The protein below binds the small molecule below.
Small molecule (SMILES): CCn1cc(-c2cccc(C(F)(F)F)c2)c2sc(/C(N)=N/C3CCS(=O)(=O)CC3)cc2c1=O

Sequence of chain 1.A:
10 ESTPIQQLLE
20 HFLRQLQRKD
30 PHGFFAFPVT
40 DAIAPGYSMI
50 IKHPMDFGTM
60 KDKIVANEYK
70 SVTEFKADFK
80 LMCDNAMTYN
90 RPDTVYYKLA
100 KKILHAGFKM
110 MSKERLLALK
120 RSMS

Binding-site contacts:
Ligand atom C29 contacts residue TYR95 of chain 1.A at 3.8 Å (hydrophobic).
Ligand atom F24 contacts residue TYR95 of chain 1.A at 3.8 Å.
Ligand atom C28 contacts residue ASN89 of chain 1.A at 3.9 Å.
Ligand atom C28 contacts residue TYR95 of chain 1.A at 3.7 Å (hydrophobic).
Ligand atom C05 contacts residue VAL38 of chain 1.A at 3.5 Å (hydrophobic).
Ligand atom C34 contacts residue ASN89 of chain 1.A at 3.9 Å.
Ligand atom C22 contacts residue TYR95 of chain 1.A at 3.9 Å (hydrophobic).
Ligand atom C39 contacts residue ASN89 of chain 1.A at 3.5 Å.
Ligand atom C29 contacts residue TYR88 of chain 1.A at 3.8 Å (hydrophobic).
Ligand atom S27 contacts residue TYR95 of chain 1.A at 3.5 Å (h-bond).
Ligand atom C41 contacts residue ASN89 of chain 1.A at 3.6 Å.
Ligand atom C01 contacts residue PHE33 of chain 1.A at 3.7 Å (hydrophobic).
Ligand atom C53 contacts residue ASN89 of chain 1.A at 3.5 Å.
Ligand atom N35 contacts residue ILE42 of chain 1.A at 3.2 Å (h-bond).
Ligand atom S47 contacts residue ARG90 of chain 1.A at 4.0 Å.
Ligand atom N08 contacts residue VAL38 of chain 1.A at 3.6 Å.
Ligand atom C05 contacts residue PHE33 of chain 1.A at 3.4 Å (hydrophobic).
Ligand atom C01 contacts residue PHE34 of chain 1.A at 3.6 Å (hydrophobic).
Ligand atom C09 contacts residue VAL38 of chain 1.A at 3.9 Å (hydrophobic).
Ligand atom N08 contacts residue PHE33 of chain 1.A at 3.8 Å.
Ligand atom O49 contacts residue ASN89 of chain 1.A at 3.6 Å.
Ligand atom O49 contacts residue ARG90 of chain 1.A at 2.9 Å (salt-bridge).
Ligand atom O48 contacts residue ARG90 of chain 1.A at 3.6 Å.
Ligand atom C44 contacts residue THR93 of chain 1.A at 3.8 Å.
Ligand atom N37 contacts residue TYR88 of chain 1.A at 3.7 Å.
Ligand atom N37 contacts residue TYR95 of chain 1.A at 4.0 Å.
Ligand atom N37 contacts residue ASN89 of chain 1.A at 2.8 Å (h-bond).
Ligand atom C34 contacts residue TYR88 of chain 1.A at 4.0 Å (hydrophobic).
Ligand atom C09 contacts residue PHE33 of chain 1.A at 3.2 Å (hydrophobic).
Ligand atom C26 contacts residue TYR95 of chain 1.A at 3.7 Å (hydrophobic).
Ligand atom O49 contacts residue THR93 of chain 1.A at 3.4 Å.
Ligand atom C53 contacts residue TYR88 of chain 1.A at 3.6 Å (hydrophobic).
Ligand atom C29 contacts residue ASN89 of chain 1.A at 3.1 Å.
Ligand atom C11 contacts residue TYR95 of chain 1.A at 3.9 Å (hydrophobic).
Ligand atom F23 contacts residue TYR95 of chain 1.A at 3.3 Å.
Ligand atom C20 contacts residue TYR95 of chain 1.A at 3.5 Å (hydrophobic).
Ligand atom C32 contacts residue ASN89 of chain 1.A at 3.8 Å.
Ligand atom O33 contacts residue ASN89 of chain 1.A at 2.9 Å (h-bond).
Ligand atom S27 contacts residue ILE42 of chain 1.A at 3.8 Å.
Ligand atom F24 contacts residue PHE33 of chain 1.A at 3.1 Å.